Binding-site contacts:
Ligand atom O4A contacts residue GLN193 of chain 1.C at 3.2 Å (h-bond).
Ligand atom C21 contacts residue ASP215 of chain 1.C at 3.3 Å.
Ligand atom C5 contacts residue C2E1 of chain 1.N at 3.4 Å.
Ligand atom C4 contacts residue ARG78 of chain 1.C at 3.1 Å.
Ligand atom N1 contacts residue ARG78 of chain 1.C at 3.4 Å (salt-bridge).
Ligand atom C41 contacts residue GLN193 of chain 1.C at 3.4 Å.
Ligand atom O6 contacts residue C2E1 of chain 1.N at 2.9 Å (h-bond).
Ligand atom C2 contacts residue ARG78 of chain 1.C at 3.2 Å.
Ligand atom C81 contacts residue C2E1 of chain 1.N at 3.0 Å.
Ligand atom N71 contacts residue C2E1 of chain 1.N at 3.1 Å (h-bond).
Ligand atom N21 contacts residue ASP215 of chain 1.C at 2.4 Å (salt-bridge).
Ligand atom C41 contacts residue ARG212 of chain 1.C at 3.5 Å.
Ligand atom N31 contacts residue ARG212 of chain 1.C at 3.4 Å.
Ligand atom N7 contacts residue C2E1 of chain 1.N at 3.5 Å (h-bond).
Ligand atom O1P contacts residue ARG252 of chain 1.C at 3.3 Å (salt-bridge).
Ligand atom O21 contacts residue C2E1 of chain 1.N at 2.9 Å (h-bond).
Ligand atom C21 contacts residue ARG212 of chain 1.C at 3.4 Å.
Ligand atom C2' contacts residue C2E1 of chain 1.N at 3.3 Å.
Ligand atom N1 contacts residue C2E1 of chain 1.N at 2.4 Å (h-bond).
Ligand atom C2 contacts residue C2E1 of chain 1.N at 3.4 Å.
Ligand atom O6 contacts residue ARG143 of chain 1.C at 2.8 Å (salt-bridge).
Ligand atom N7 contacts residue ARG143 of chain 1.C at 3.4 Å (salt-bridge).
Ligand atom N2 contacts residue C2E1 of chain 1.N at 3.3 Å (h-bond).
Ligand atom O2A contacts residue ARG196 of chain 1.C at 2.9 Å (salt-bridge).
Ligand atom O2P contacts residue ASP189 of chain 1.C at 3.3 Å.
Ligand atom O4' contacts residue ARG19 of chain 1.C at 3.2 Å (salt-bridge).
Ligand atom C1' contacts residue ARG78 of chain 1.C at 3.4 Å.
Ligand atom O4A contacts residue ARG196 of chain 1.C at 3.2 Å (salt-bridge).
Ligand atom N91 contacts residue GLN193 of chain 1.C at 3.5 Å (h-bond).
Ligand atom C5 contacts residue ARG78 of chain 1.C at 3.5 Å.
Ligand atom O2P contacts residue ARG212 of chain 1.C at 3.0 Å (salt-bridge).
Ligand atom C6 contacts residue C2E1 of chain 1.N at 3.1 Å.
Ligand atom N11 contacts residue ARG212 of chain 1.C at 3.4 Å (salt-bridge).
Ligand atom N3 contacts residue ARG78 of chain 1.C at 3.0 Å (salt-bridge).
Ligand atom N9 contacts residue ARG78 of chain 1.C at 3.2 Å (salt-bridge).
Ligand atom O61 contacts residue GLN211 of chain 1.C at 2.9 Å (h-bond).
Ligand atom C4' contacts residue ARG19 of chain 1.C at 3.2 Å.
Ligand atom O2A contacts residue ASP189 of chain 1.C at 2.6 Å (salt-bridge).
Ligand atom C2A contacts residue ARG212 of chain 1.C at 3.4 Å.
Ligand atom N11 contacts residue ASP215 of chain 1.C at 2.9 Å (salt-bridge).

The protein below binds the small molecule below.
Small molecule (SMILES): Nc1nc2c(ncn2[C@@H]2O[C@@H]3CO[P](=O)(O)O[C@H]4[C@@H](O)[C@H](n5cnc6c(=O)[nH]c(N)nc65)O[C@@H]4CO[P](=O)(O)O[C@H]3[C@H]2O)c(=O)[nH]1

Sequence of chain 1.C:
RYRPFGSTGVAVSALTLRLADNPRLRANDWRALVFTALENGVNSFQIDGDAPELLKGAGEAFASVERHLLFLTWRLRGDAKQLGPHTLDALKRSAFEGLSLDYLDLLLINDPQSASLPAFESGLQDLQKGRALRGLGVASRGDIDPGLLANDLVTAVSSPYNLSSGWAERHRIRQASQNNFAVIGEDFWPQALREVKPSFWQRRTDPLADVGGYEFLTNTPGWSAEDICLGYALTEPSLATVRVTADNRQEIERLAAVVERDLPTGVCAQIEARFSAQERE